Sequence of chain 1.A:
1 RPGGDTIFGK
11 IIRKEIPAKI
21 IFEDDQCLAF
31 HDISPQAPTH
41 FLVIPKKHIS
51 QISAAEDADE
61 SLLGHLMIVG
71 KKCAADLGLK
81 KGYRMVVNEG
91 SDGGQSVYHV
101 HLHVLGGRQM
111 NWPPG

Sequence of chain 2.A:
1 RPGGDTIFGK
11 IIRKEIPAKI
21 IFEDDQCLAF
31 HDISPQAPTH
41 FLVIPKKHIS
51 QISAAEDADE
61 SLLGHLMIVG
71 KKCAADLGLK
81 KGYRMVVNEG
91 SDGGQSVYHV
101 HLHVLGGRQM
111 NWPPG

Binding-site contacts:
Ligand atom C5 contacts residue HIS103 of chain 1.A at 4.3 Å.
Ligand atom C3 contacts residue SER96 of chain 1.A at 3.9 Å.
Ligand atom C4 contacts residue LEU42 of chain 1.A at 4.3 Å (hydrophobic).
Ligand atom O5 contacts residue VAL97 of chain 1.A at 4.2 Å.
Ligand atom C2 contacts residue ASP32 of chain 1.A at 3.8 Å.
Ligand atom C3 contacts residue HIS103 of chain 1.A at 4.3 Å.
Ligand atom C5 contacts residue PHE8 of chain 1.A at 4.2 Å (hydrophobic).
Ligand atom C5 contacts residue HIS101 of chain 1.A at 3.0 Å.
Ligand atom O5 contacts residue HIS103 of chain 1.A at 3.9 Å.
Ligand atom O2 contacts residue SER34 of chain 1.A at 3.6 Å.
Ligand atom O4 contacts residue PHE8 of chain 1.A at 4.1 Å.
Ligand atom C4 contacts residue ASP32 of chain 1.A at 3.8 Å.
Ligand atom O3 contacts residue HIS103 of chain 1.A at 3.5 Å.
Ligand atom C4 contacts residue HIS103 of chain 1.A at 3.9 Å.
Ligand atom C3 contacts residue ASP32 of chain 1.A at 3.8 Å.
Ligand atom O5 contacts residue SER96 of chain 1.A at 2.5 Å (h-bond).
Ligand atom C1 contacts residue ASP32 of chain 1.A at 3.4 Å.
Ligand atom O4 contacts residue LEU42 of chain 1.A at 3.6 Å.
Ligand atom C1 contacts residue LEU42 of chain 1.A at 4.1 Å (hydrophobic).
Ligand atom O4 contacts residue ASP32 of chain 1.A at 3.8 Å.
Ligand atom O3 contacts residue ASP32 of chain 1.A at 3.1 Å (salt-bridge).
Ligand atom C4 contacts residue SER96 of chain 1.A at 4.1 Å.
Ligand atom C4 contacts residue HIS101 of chain 1.A at 4.1 Å.
Ligand atom C5 contacts residue SER96 of chain 1.A at 3.3 Å.
Ligand atom O1 contacts residue ILE33 of chain 1.A at 4.3 Å.
Ligand atom O3 contacts residue TRP112 of chain 2.A at 4.5 Å.
Ligand atom C5 contacts residue VAL97 of chain 1.A at 3.7 Å (hydrophobic).
Ligand atom O5 contacts residue HIS101 of chain 1.A at 2.8 Å (h-bond).
Ligand atom O2 contacts residue ASP32 of chain 1.A at 3.0 Å (salt-bridge).
Ligand atom O2 contacts residue ILE33 of chain 1.A at 4.5 Å.

The small molecule below binds the protein below.
Small molecule (SMILES): OC[C@H]1O[C@H](O)[C@H](O)[C@@H]1O